Binding-site contacts:
Ligand atom C2 contacts residue TRP364 of chain 1.E at 4.2 Å (hydrophobic).
Ligand atom C8 contacts residue GLU309 of chain 1.E at 4.3 Å.
Ligand atom N2 contacts residue ASN308 of chain 1.E at 2.9 Å (h-bond).
Ligand atom C3 contacts residue ASN308 of chain 1.E at 3.8 Å.
Ligand atom C2 contacts residue ASN308 of chain 1.E at 2.5 Å.
Ligand atom C5 contacts residue ASN308 of chain 1.E at 3.7 Å.
Ligand atom C7 contacts residue ASN308 of chain 1.E at 3.3 Å.
Ligand atom O7 contacts residue ASN308 of chain 1.E at 3.6 Å (h-bond).
Ligand atom O3 contacts residue TRP364 of chain 1.E at 4.3 Å.
Ligand atom O7 contacts residue TRP364 of chain 1.E at 4.1 Å.
Ligand atom O5 contacts residue ASN308 of chain 1.E at 2.4 Å (h-bond).
Ligand atom C1 contacts residue ASN308 of chain 1.E at 1.4 Å.
Ligand atom C8 contacts residue ASN308 of chain 1.E at 4.0 Å.
Ligand atom C4 contacts residue ASN308 of chain 1.E at 4.2 Å.

A protein and the small-molecule ligand that binds it are described below.
Small molecule (SMILES): CC(=O)N[C@@H]1[C@@H](O)[C@H](O)[C@@H](CO)O[C@H]1O

Sequence of chain 1.E:
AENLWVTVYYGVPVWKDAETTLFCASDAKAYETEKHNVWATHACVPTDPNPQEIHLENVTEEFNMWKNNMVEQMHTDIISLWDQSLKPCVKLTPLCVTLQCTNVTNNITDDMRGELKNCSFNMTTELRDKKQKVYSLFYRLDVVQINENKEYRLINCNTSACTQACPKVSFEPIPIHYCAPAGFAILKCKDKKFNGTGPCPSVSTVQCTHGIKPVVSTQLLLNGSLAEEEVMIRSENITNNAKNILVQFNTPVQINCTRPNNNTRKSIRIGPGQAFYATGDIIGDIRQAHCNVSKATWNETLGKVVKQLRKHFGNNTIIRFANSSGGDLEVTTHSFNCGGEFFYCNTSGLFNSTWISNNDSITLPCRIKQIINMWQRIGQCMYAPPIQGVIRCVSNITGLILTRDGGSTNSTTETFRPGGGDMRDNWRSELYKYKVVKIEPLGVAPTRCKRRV